A protein and the small-molecule ligand that binds it are described below.
Small molecule (SMILES): CC(=O)N[C@@H]1[C@@H](O)[C@H](O)[C@@H](CO)O[C@H]1O

Binding-site contacts:
Ligand atom C4 contacts residue ASN134 of chain 1.C at 4.2 Å.
Ligand atom C1 contacts residue ASN134 of chain 1.C at 1.4 Å.
Ligand atom C7 contacts residue ASN134 of chain 1.C at 3.1 Å.
Ligand atom C2 contacts residue ASN134 of chain 1.C at 2.5 Å.
Ligand atom O5 contacts residue ASN134 of chain 1.C at 2.4 Å (h-bond).
Ligand atom C5 contacts residue ASN134 of chain 1.C at 3.6 Å.
Ligand atom C8 contacts residue ASN134 of chain 1.C at 4.2 Å.
Ligand atom N2 contacts residue ASN134 of chain 1.C at 2.9 Å (h-bond).
Ligand atom O7 contacts residue ASN134 of chain 1.C at 3.2 Å (h-bond).
Ligand atom C3 contacts residue ASN134 of chain 1.C at 3.8 Å.

Sequence of chain 1.C:
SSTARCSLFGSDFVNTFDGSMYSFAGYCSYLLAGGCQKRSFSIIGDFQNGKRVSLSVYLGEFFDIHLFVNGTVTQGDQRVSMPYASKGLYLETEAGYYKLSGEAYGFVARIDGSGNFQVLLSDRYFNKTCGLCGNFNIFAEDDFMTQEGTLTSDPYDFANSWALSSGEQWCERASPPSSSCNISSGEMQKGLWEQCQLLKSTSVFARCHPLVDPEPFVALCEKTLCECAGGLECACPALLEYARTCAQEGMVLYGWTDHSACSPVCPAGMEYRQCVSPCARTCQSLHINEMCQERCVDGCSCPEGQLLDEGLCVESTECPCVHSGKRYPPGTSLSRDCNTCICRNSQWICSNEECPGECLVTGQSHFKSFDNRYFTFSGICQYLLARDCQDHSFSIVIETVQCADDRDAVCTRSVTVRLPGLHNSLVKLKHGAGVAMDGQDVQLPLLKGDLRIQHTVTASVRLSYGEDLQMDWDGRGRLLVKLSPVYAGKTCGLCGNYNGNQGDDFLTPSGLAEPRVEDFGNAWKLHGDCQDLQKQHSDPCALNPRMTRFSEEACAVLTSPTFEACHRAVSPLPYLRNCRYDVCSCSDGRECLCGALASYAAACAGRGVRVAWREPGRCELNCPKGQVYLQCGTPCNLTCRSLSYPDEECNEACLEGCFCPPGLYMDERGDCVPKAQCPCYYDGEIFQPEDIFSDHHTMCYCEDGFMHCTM